Binding-site contacts:
Ligand atom O5 contacts residue SER479 of chain 1.D at 3.3 Å (h-bond).
Ligand atom C7 contacts residue SER468 of chain 1.D at 4.3 Å.
Ligand atom C3 contacts residue ASP526 of chain 1.D at 3.9 Å.
Ligand atom C7 contacts residue ASN501 of chain 1.D at 3.6 Å.
Ligand atom O5 contacts residue SER503 of chain 1.D at 4.1 Å.
Ligand atom N2 contacts residue ASP526 of chain 1.D at 2.8 Å (salt-bridge).
Ligand atom C7 contacts residue CYS469 of chain 1.D at 4.3 Å (hydrophobic).
Ligand atom O7 contacts residue SER468 of chain 1.D at 3.6 Å.
Ligand atom C1 contacts residue SER503 of chain 1.D at 3.9 Å.
Ligand atom C5 contacts residue SER479 of chain 1.D at 4.1 Å.
Ligand atom O5 contacts residue ASP477 of chain 1.D at 4.4 Å.
Ligand atom C2 contacts residue ASP526 of chain 1.D at 3.6 Å.
Ligand atom C2 contacts residue ASN501 of chain 1.D at 2.4 Å.
Ligand atom C7 contacts residue ASP526 of chain 1.D at 3.8 Å.
Ligand atom O5 contacts residue ASN501 of chain 1.D at 2.4 Å (h-bond).
Ligand atom C1 contacts residue ASP526 of chain 1.D at 3.5 Å.
Ligand atom O6 contacts residue LYS480 of chain 1.D at 3.6 Å.
Ligand atom C6 contacts residue LYS480 of chain 1.D at 4.4 Å.
Ligand atom C1 contacts residue ASN501 of chain 1.D at 1.5 Å.
Ligand atom O6 contacts residue SER407 of chain 1.D at 4.2 Å.
Ligand atom C8 contacts residue ASP526 of chain 1.D at 4.0 Å.
Ligand atom O7 contacts residue CYS469 of chain 1.D at 3.8 Å.
Ligand atom C4 contacts residue ASN501 of chain 1.D at 4.3 Å.
Ligand atom C8 contacts residue CYS469 of chain 1.D at 3.7 Å (hydrophobic).
Ligand atom N2 contacts residue ASN501 of chain 1.D at 2.8 Å (h-bond).
Ligand atom C1 contacts residue SER479 of chain 1.D at 4.1 Å.
Ligand atom O6 contacts residue SER479 of chain 1.D at 2.7 Å (h-bond).
Ligand atom C5 contacts residue SER503 of chain 1.D at 4.4 Å.
Ligand atom C3 contacts residue ASN501 of chain 1.D at 3.7 Å.
Ligand atom C8 contacts residue SER468 of chain 1.D at 4.3 Å.
Ligand atom C8 contacts residue TYR524 of chain 1.D at 3.5 Å (hydrophobic).
Ligand atom C6 contacts residue SER479 of chain 1.D at 3.7 Å.
Ligand atom C5 contacts residue ASN501 of chain 1.D at 3.7 Å.
Ligand atom O7 contacts residue ASN501 of chain 1.D at 3.9 Å.

Sequence of chain 1.D:
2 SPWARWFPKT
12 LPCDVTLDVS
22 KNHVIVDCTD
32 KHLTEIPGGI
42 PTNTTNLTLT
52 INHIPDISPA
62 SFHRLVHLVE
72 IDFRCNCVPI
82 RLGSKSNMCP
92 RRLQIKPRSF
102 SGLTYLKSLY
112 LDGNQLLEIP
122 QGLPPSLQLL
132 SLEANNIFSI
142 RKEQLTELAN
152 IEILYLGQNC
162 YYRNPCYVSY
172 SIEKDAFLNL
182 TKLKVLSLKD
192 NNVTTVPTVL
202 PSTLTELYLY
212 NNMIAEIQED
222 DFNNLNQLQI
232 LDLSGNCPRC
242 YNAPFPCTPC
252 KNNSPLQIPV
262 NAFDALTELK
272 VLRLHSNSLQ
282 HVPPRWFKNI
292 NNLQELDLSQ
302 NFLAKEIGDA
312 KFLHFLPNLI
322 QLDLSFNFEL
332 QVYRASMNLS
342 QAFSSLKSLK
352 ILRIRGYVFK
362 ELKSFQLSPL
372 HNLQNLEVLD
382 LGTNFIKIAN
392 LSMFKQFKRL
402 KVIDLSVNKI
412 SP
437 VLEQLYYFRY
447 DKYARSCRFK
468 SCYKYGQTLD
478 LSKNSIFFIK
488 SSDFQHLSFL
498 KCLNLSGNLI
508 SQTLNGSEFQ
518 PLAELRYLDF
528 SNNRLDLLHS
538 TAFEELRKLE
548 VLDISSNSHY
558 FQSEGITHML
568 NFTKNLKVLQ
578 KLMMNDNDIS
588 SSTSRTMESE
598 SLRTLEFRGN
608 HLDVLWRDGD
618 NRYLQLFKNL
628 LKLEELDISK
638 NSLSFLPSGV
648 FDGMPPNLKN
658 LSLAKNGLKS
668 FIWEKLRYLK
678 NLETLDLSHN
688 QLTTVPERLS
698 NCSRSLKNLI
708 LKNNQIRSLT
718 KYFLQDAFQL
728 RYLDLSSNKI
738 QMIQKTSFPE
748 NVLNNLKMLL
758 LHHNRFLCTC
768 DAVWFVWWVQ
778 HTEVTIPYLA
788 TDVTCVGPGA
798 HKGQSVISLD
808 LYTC

A small-molecule ligand and the protein it binds are described below.
Small molecule (SMILES): CC(=O)N[C@@H]1[C@@H](O)[C@H](O)[C@@H](CO)O[C@H]1O